Sequence of chain 1.B:
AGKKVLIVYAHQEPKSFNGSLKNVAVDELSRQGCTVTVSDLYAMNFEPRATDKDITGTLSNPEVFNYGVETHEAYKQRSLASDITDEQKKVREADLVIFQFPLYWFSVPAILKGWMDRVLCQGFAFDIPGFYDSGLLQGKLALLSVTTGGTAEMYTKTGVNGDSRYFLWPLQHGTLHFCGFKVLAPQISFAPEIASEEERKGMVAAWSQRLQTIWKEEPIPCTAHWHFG

This small molecule binds to this protein.
Small molecule (SMILES): Cc1ccc(-c2cn3cccc(C)c3n2)cc1S(=O)(=O)N1CCNCC1

Binding-site contacts:
Ligand atom S1 contacts residue FAD1 of chain 1.H at 3.8 Å.
Ligand atom N2 contacts residue PHE144 of chain 1.A at 3.7 Å.
Ligand atom O1 contacts residue GLY168 of chain 1.B at 3.0 Å (h-bond).
Ligand atom C4 contacts residue FAD1 of chain 1.H at 3.4 Å.
Ligand atom C4 contacts residue PHE144 of chain 1.A at 3.3 Å (hydrophobic).
Ligand atom C19 contacts residue PHE149 of chain 1.A at 3.5 Å (hydrophobic).
Ligand atom O2 contacts residue FAD1 of chain 1.H at 3.5 Å (h-bond).
Ligand atom O2 contacts residue MET172 of chain 1.B at 3.1 Å.
Ligand atom C5 contacts residue FAD1 of chain 1.H at 3.4 Å.
Ligand atom C14 contacts residue FAD1 of chain 1.H at 3.3 Å.
Ligand atom C1 contacts residue FAD1 of chain 1.H at 3.4 Å.
Ligand atom C contacts residue FAD1 of chain 1.H at 3.5 Å.
Ligand atom C contacts residue PHE144 of chain 1.A at 3.7 Å (hydrophobic).
Ligand atom O1 contacts residue FAD1 of chain 1.H at 3.5 Å (h-bond).
Ligand atom C2 contacts residue PHE144 of chain 1.A at 3.6 Å (hydrophobic).
Ligand atom O2 contacts residue ASN179 of chain 1.B at 3.1 Å (h-bond).
Ligand atom C3 contacts residue ASN179 of chain 1.B at 3.2 Å.
Ligand atom C11 contacts residue PHE144 of chain 1.A at 3.7 Å (hydrophobic).
Ligand atom C2 contacts residue FAD1 of chain 1.H at 3.2 Å.
Ligand atom O2 contacts residue GLY168 of chain 1.B at 3.3 Å.
Ligand atom C10 contacts residue FAD1 of chain 1.H at 3.5 Å.
Ligand atom N18 contacts residue PHE149 of chain 1.A at 3.7 Å.
Ligand atom C3 contacts residue PHE196 of chain 1.A at 3.6 Å (hydrophobic).
Ligand atom C20 contacts residue MET172 of chain 1.B at 3.2 Å (hydrophobic).
Ligand atom C12 contacts residue PHE196 of chain 1.A at 3.4 Å (hydrophobic).
Ligand atom O1 contacts residue GLY167 of chain 1.B at 3.1 Å.
Ligand atom C7 contacts residue FAD1 of chain 1.H at 3.6 Å.
Ligand atom N1 contacts residue PHE144 of chain 1.A at 3.3 Å.
Ligand atom C14 contacts residue PHE196 of chain 1.A at 3.6 Å (hydrophobic).
Ligand atom N2 contacts residue FAD1 of chain 1.H at 3.5 Å (h-bond).
Ligand atom C11 contacts residue TRP123 of chain 1.B at 3.7 Å (hydrophobic).
Ligand atom C8 contacts residue FAD1 of chain 1.H at 3.6 Å.
Ligand atom C14 contacts residue TRP123 of chain 1.B at 3.7 Å (hydrophobic).
Ligand atom C12 contacts residue FAD1 of chain 1.H at 3.6 Å.
Ligand atom C9 contacts residue GLN140 of chain 1.A at 3.7 Å.
Ligand atom N1 contacts residue FAD1 of chain 1.H at 3.3 Å.
Ligand atom C11 contacts residue FAD1 of chain 1.H at 3.3 Å.
Ligand atom C13 contacts residue PHE196 of chain 1.A at 3.5 Å (hydrophobic).
Ligand atom C16 contacts residue FAD1 of chain 1.H at 3.3 Å.
Ligand atom C13 contacts residue FAD1 of chain 1.H at 3.4 Å.

Sequence of chain 1.A:
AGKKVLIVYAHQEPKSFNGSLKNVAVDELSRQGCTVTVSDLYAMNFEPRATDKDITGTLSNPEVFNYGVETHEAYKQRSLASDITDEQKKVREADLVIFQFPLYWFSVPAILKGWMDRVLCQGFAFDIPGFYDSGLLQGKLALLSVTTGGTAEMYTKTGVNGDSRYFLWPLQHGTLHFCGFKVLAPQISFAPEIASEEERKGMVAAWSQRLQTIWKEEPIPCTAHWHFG